Sequence of chain 1.A:
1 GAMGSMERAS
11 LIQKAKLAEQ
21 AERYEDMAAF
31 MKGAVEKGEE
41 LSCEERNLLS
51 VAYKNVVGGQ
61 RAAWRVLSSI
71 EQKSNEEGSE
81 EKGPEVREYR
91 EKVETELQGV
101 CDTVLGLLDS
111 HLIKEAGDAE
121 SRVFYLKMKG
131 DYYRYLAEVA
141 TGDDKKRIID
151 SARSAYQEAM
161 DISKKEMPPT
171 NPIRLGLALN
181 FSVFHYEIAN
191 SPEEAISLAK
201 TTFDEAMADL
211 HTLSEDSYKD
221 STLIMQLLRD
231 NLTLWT

Binding-site contacts:
Ligand atom O contacts residue ASN231 of chain 1.A at 3.0 Å (h-bond).
Ligand atom CB contacts residue N1R1 of chain 1.F at 3.9 Å.
Ligand atom CA contacts residue LEU179 of chain 1.A at 3.8 Å (hydrophobic).
Ligand atom CG2 contacts residue ARG134 of chain 1.A at 3.9 Å.
Ligand atom CA contacts residue ASN231 of chain 1.A at 3.8 Å.
Ligand atom C contacts residue ASN231 of chain 1.A at 3.7 Å.
Ligand atom CB contacts residue ASN231 of chain 1.A at 3.5 Å.
Ligand atom CA contacts residue ASN231 of chain 1.A at 3.5 Å.
Ligand atom O3P contacts residue TYR135 of chain 1.A at 2.6 Å (h-bond).
Ligand atom P contacts residue ARG61 of chain 1.A at 3.6 Å.
Ligand atom OXT contacts residue N1R1 of chain 1.F at 3.5 Å.
Ligand atom O contacts residue LEU179 of chain 1.A at 3.5 Å.
Ligand atom CB contacts residue ASN231 of chain 1.A at 3.6 Å.
Ligand atom CG2 contacts residue GLY176 of chain 1.A at 3.5 Å.
Ligand atom CG contacts residue VAL183 of chain 1.A at 3.8 Å (hydrophobic).
Ligand atom O contacts residue LYS127 of chain 1.A at 2.8 Å (salt-bridge).
Ligand atom CA contacts residue ASN180 of chain 1.A at 3.2 Å.
Ligand atom C contacts residue ASN180 of chain 1.A at 3.6 Å.
Ligand atom CG2 contacts residue N1R1 of chain 1.F at 3.8 Å.
Ligand atom CG2 contacts residue VAL183 of chain 1.A at 3.7 Å (hydrophobic).
Ligand atom O contacts residue ASN180 of chain 1.A at 2.9 Å (h-bond).
Ligand atom CG1 contacts residue LEU179 of chain 1.A at 3.8 Å (hydrophobic).
Ligand atom O contacts residue VAL183 of chain 1.A at 3.5 Å.
Ligand atom O2P contacts residue ARG134 of chain 1.A at 2.8 Å (salt-bridge).
Ligand atom CB contacts residue ASN180 of chain 1.A at 3.2 Å.
Ligand atom O1P contacts residue ARG61 of chain 1.A at 2.9 Å (salt-bridge).
Ligand atom O3P contacts residue ARG134 of chain 1.A at 2.8 Å (salt-bridge).
Ligand atom O1P contacts residue LYS54 of chain 1.A at 3.5 Å (salt-bridge).
Ligand atom CB contacts residue ARG65 of chain 1.A at 3.6 Å.
Ligand atom OXT contacts residue LYS54 of chain 1.A at 3.6 Å.
Ligand atom C contacts residue LYS127 of chain 1.A at 3.8 Å.
Ligand atom O contacts residue LYS54 of chain 1.A at 3.5 Å (salt-bridge).
Ligand atom CG1 contacts residue LEU227 of chain 1.A at 3.6 Å (hydrophobic).
Ligand atom N contacts residue ASN180 of chain 1.A at 3.0 Å (h-bond).
Ligand atom CG2 contacts residue ASN180 of chain 1.A at 3.7 Å.
Ligand atom N contacts residue ASN231 of chain 1.A at 2.9 Å (h-bond).
Ligand atom O2P contacts residue ARG61 of chain 1.A at 3.0 Å (salt-bridge).
Ligand atom CB contacts residue TRP235 of chain 1.A at 3.9 Å (hydrophobic).
Ligand atom P contacts residue TYR135 of chain 1.A at 3.8 Å.
Ligand atom P contacts residue ARG134 of chain 1.A at 3.8 Å.

A small-molecule ligand and the protein it binds are described below.
Small molecule (SMILES): CC(C)[C@H](NC(=O)[C@@H](NC(=O)[C@H](C)NC(=O)[C@@H]1CCCN1C(=O)[C@@H](N)Cc1ccccc1)[C@@H](C)OP(=O)(O)O)C(=O)O